Binding-site contacts:
Ligand atom O5 contacts residue ASN358 of chain 17.F at 2.4 Å (h-bond).
Ligand atom O7 contacts residue ASN358 of chain 17.F at 3.3 Å (h-bond).
Ligand atom N2 contacts residue ASN358 of chain 17.F at 2.9 Å (h-bond).
Ligand atom C4 contacts residue ASN358 of chain 17.F at 4.2 Å.
Ligand atom O7 contacts residue SER345 of chain 17.F at 4.2 Å.
Ligand atom C7 contacts residue ASN358 of chain 17.F at 3.4 Å.
Ligand atom C2 contacts residue ASN358 of chain 17.F at 2.5 Å.
Ligand atom C1 contacts residue ASN358 of chain 17.F at 1.4 Å.
Ligand atom C3 contacts residue ASN358 of chain 17.F at 3.8 Å.
Ligand atom C5 contacts residue ASN358 of chain 17.F at 3.6 Å.
Ligand atom O7 contacts residue SER343 of chain 17.F at 4.3 Å.

Sequence of chain 17.F:
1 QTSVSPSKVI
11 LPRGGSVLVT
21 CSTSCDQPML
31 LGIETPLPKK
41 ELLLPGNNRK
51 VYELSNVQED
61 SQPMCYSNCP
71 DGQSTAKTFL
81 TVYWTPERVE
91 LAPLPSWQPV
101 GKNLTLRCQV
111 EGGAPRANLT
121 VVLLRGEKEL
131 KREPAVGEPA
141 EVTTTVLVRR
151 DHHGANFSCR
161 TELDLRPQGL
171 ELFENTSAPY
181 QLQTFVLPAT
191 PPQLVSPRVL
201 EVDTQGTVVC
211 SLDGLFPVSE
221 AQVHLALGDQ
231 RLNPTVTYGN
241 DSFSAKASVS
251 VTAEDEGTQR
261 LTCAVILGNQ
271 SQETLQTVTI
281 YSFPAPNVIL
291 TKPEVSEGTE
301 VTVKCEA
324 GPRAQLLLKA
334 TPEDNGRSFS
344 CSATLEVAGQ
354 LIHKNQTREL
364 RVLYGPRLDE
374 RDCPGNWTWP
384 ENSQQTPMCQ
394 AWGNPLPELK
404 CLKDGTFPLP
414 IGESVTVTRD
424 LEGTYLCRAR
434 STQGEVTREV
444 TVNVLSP

A protein and the small-molecule ligand that binds it are described below.
Small molecule (SMILES): CC(=O)N[C@@H]1[C@@H](O)[C@H](O)[C@@H](CO)O[C@H]1O